Sequence of chain 1.C:
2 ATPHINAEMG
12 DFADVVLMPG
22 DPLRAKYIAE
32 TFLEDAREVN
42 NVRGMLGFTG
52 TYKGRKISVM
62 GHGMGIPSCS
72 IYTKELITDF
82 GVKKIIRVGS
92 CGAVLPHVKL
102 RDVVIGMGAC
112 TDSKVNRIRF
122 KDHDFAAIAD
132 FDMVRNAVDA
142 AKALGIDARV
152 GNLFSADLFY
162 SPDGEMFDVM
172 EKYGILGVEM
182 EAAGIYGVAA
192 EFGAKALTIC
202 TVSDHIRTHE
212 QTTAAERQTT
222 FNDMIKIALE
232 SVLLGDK

Sequence of chain 2.B:
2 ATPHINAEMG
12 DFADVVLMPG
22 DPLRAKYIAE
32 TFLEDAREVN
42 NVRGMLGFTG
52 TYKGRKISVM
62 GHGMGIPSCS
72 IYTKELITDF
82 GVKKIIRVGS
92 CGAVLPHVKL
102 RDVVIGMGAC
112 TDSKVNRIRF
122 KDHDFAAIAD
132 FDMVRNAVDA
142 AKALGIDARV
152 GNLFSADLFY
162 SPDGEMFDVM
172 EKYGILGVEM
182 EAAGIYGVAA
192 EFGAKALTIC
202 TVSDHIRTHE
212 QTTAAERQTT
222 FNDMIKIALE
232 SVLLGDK

The small molecule below binds the protein below.
Small molecule (SMILES): O=c1[nH]cnc2c([C@@H]3O[C@H](CO)[C@@H](O)[C@H]3O)n[nH]c12

Binding-site contacts:
Ligand atom C9 contacts residue SER91 of chain 1.C at 3.5 Å.
Ligand atom N7 contacts residue GLY93 of chain 1.C at 3.5 Å (h-bond).
Ligand atom N3 contacts residue GLU180 of chain 1.C at 3.6 Å.
Ligand atom C2 contacts residue PHE160 of chain 1.C at 3.6 Å (hydrophobic).
Ligand atom O5' contacts residue HIS5 of chain 2.B at 2.7 Å (h-bond).
Ligand atom O4' contacts residue PO41 of chain 1.H at 3.5 Å (h-bond).
Ligand atom C5 contacts residue GLY93 of chain 1.C at 3.6 Å.
Ligand atom N7 contacts residue ASP205 of chain 1.C at 2.8 Å (salt-bridge).
Ligand atom N3 contacts residue VAL179 of chain 1.C at 3.5 Å (h-bond).
Ligand atom C6 contacts residue VAL179 of chain 1.C at 3.4 Å (hydrophobic).
Ligand atom C1' contacts residue SER91 of chain 1.C at 3.3 Å.
Ligand atom O2' contacts residue MET181 of chain 1.C at 2.7 Å (h-bond).
Ligand atom C4 contacts residue VAL179 of chain 1.C at 3.4 Å (hydrophobic).
Ligand atom O5' contacts residue PHE160 of chain 1.C at 3.4 Å.
Ligand atom O6 contacts residue ILE207 of chain 1.C at 3.2 Å.
Ligand atom C5' contacts residue MET65 of chain 1.C at 3.6 Å (hydrophobic).
Ligand atom O2' contacts residue PO41 of chain 1.H at 3.2 Å (h-bond).
Ligand atom C4' contacts residue PO41 of chain 1.H at 3.5 Å.
Ligand atom O6 contacts residue ASP205 of chain 1.C at 3.1 Å (salt-bridge).
Ligand atom O2' contacts residue ARG88 of chain 1.C at 3.2 Å (salt-bridge).
Ligand atom C2' contacts residue GLU182 of chain 1.C at 3.5 Å.
Ligand atom C1' contacts residue PO41 of chain 1.H at 3.4 Å.
Ligand atom N8 contacts residue CYS92 of chain 1.C at 3.4 Å.
Ligand atom N8 contacts residue SER91 of chain 1.C at 3.4 Å (h-bond).
Ligand atom N7 contacts residue CYS92 of chain 1.C at 3.3 Å.
Ligand atom C5 contacts residue ASP205 of chain 1.C at 3.6 Å.
Ligand atom O4' contacts residue SER91 of chain 1.C at 3.4 Å (h-bond).
Ligand atom O2' contacts residue GLU182 of chain 1.C at 2.4 Å (salt-bridge).
Ligand atom C6 contacts residue GLY93 of chain 1.C at 3.6 Å.
Ligand atom C2' contacts residue MET181 of chain 1.C at 3.4 Å (hydrophobic).
Ligand atom C2 contacts residue VAL179 of chain 1.C at 3.5 Å (hydrophobic).
Ligand atom N7 contacts residue SER204 of chain 1.C at 3.6 Å.
Ligand atom C5' contacts residue HIS5 of chain 2.B at 3.4 Å.
Ligand atom O3' contacts residue GLU182 of chain 1.C at 3.0 Å (salt-bridge).
Ligand atom O2' contacts residue GLU180 of chain 1.C at 3.2 Å.
Ligand atom C5 contacts residue VAL179 of chain 1.C at 3.4 Å (hydrophobic).
Ligand atom N3 contacts residue MET181 of chain 1.C at 3.5 Å.
Ligand atom N1 contacts residue VAL179 of chain 1.C at 3.5 Å (h-bond).
Ligand atom O3' contacts residue PO41 of chain 1.H at 2.8 Å (h-bond).
Ligand atom O6 contacts residue GLY93 of chain 1.C at 3.2 Å.